Sequence of chain 1.C:
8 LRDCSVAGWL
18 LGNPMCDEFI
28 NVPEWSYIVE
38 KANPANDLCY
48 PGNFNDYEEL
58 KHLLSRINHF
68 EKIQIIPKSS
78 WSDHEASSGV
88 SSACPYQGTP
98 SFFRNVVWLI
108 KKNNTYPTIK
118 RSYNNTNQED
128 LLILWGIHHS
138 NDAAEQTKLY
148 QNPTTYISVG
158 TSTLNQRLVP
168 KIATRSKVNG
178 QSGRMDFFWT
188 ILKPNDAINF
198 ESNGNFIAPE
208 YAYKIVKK

Sequence of chain 1.B:
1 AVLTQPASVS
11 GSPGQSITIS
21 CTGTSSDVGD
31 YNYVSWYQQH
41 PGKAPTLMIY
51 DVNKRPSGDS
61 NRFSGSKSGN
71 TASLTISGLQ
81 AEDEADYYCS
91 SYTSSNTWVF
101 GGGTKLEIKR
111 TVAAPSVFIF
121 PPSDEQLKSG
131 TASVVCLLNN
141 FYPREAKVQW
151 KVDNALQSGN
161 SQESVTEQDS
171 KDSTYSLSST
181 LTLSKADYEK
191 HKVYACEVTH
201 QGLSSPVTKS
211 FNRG

This small molecule binds to this protein.
Small molecule (SMILES): CC(=O)N[C@H]1[C@H](O[C@H]2[C@H](O)[C@@H](NC(C)=O)CO[C@@H]2CO[C@@H]2O[C@@H](C)[C@@H](O)[C@@H](O)[C@@H]2O)O[C@H](CO)[C@@H](O)[C@@H]1O

Binding-site contacts:
Ligand atom C7 contacts residue ASN192 of chain 1.C at 3.6 Å.
Ligand atom C6 contacts residue PRO56 of chain 1.B at 4.2 Å (hydrophobic).
Ligand atom C8 contacts residue ALA194 of chain 1.C at 3.5 Å (hydrophobic).
Ligand atom C2 contacts residue ASN192 of chain 1.C at 3.4 Å.
Ligand atom C5 contacts residue ASN192 of chain 1.C at 3.5 Å.
Ligand atom N2 contacts residue ASN121 of chain 1.C at 3.0 Å (h-bond).
Ligand atom O3 contacts residue ASP105 of chain 1.A at 2.1 Å (salt-bridge).
Ligand atom N2 contacts residue ALA194 of chain 1.C at 4.3 Å.
Ligand atom O3 contacts residue ASN192 of chain 1.C at 4.4 Å.
Ligand atom C3 contacts residue ASN192 of chain 1.C at 3.5 Å.
Ligand atom C4 contacts residue ASN192 of chain 1.C at 4.3 Å.
Ligand atom C1 contacts residue ASN121 of chain 1.C at 1.4 Å.
Ligand atom C3 contacts residue ASP105 of chain 1.A at 3.2 Å.
Ligand atom O4 contacts residue ASP105 of chain 1.A at 2.6 Å (salt-bridge).
Ligand atom C6 contacts residue LEU101 of chain 1.A at 3.8 Å (hydrophobic).
Ligand atom C4 contacts residue ASP105 of chain 1.A at 3.3 Å.
Ligand atom O3 contacts residue ARG96 of chain 1.A at 4.1 Å.
Ligand atom O3 contacts residue ILE106 of chain 1.A at 4.3 Å.
Ligand atom O7 contacts residue ASN192 of chain 1.C at 3.6 Å.
Ligand atom C8 contacts residue ASP193 of chain 1.C at 4.2 Å.
Ligand atom C7 contacts residue ALA194 of chain 1.C at 4.0 Å (hydrophobic).
Ligand atom C4 contacts residue ASN121 of chain 1.C at 4.2 Å.
Ligand atom C7 contacts residue ASN121 of chain 1.C at 3.9 Å.
Ligand atom O4 contacts residue ASN192 of chain 1.C at 4.0 Å.
Ligand atom C5 contacts residue LEU101 of chain 1.A at 4.2 Å (hydrophobic).
Ligand atom O5 contacts residue ASN192 of chain 1.C at 4.3 Å.
Ligand atom O4 contacts residue PRO56 of chain 1.B at 3.9 Å.
Ligand atom C4 contacts residue LEU101 of chain 1.A at 4.1 Å (hydrophobic).
Ligand atom O5 contacts residue ASN121 of chain 1.C at 2.3 Å (h-bond).
Ligand atom C2 contacts residue ASP105 of chain 1.A at 4.4 Å.
Ligand atom C3 contacts residue ASN121 of chain 1.C at 3.8 Å.
Ligand atom C6 contacts residue TYR50 of chain 1.B at 3.6 Å (hydrophobic).
Ligand atom C1 contacts residue ASN192 of chain 1.C at 3.5 Å.
Ligand atom C5 contacts residue ASN121 of chain 1.C at 3.6 Å.
Ligand atom C2 contacts residue ASN121 of chain 1.C at 2.5 Å.
Ligand atom O5 contacts residue PHE98 of chain 1.A at 4.4 Å.
Ligand atom C8 contacts residue ASN192 of chain 1.C at 3.4 Å.
Ligand atom O7 contacts residue ASN121 of chain 1.C at 4.2 Å.
Ligand atom C6 contacts residue ASN192 of chain 1.C at 3.8 Å.
Ligand atom N2 contacts residue ASN192 of chain 1.C at 2.9 Å (h-bond).

Sequence of chain 1.A:
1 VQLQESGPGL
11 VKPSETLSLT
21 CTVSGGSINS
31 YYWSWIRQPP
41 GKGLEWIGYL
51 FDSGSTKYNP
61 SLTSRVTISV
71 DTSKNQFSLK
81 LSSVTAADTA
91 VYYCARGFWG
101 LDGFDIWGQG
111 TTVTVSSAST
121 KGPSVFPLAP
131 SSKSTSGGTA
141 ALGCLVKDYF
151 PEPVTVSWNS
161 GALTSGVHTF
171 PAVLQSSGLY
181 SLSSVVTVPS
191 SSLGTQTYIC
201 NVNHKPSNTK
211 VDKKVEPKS